The protein below binds the small molecule below.
Small molecule (SMILES): Nc1nc2c(ncn2[C@@H]2O[C@H](CO[P](=O)(O)C[P](=O)(O)OP(=O)(O)O)[C@@H](O)[C@H]2O)c(=O)[nH]1

Sequence of chain 34.B:
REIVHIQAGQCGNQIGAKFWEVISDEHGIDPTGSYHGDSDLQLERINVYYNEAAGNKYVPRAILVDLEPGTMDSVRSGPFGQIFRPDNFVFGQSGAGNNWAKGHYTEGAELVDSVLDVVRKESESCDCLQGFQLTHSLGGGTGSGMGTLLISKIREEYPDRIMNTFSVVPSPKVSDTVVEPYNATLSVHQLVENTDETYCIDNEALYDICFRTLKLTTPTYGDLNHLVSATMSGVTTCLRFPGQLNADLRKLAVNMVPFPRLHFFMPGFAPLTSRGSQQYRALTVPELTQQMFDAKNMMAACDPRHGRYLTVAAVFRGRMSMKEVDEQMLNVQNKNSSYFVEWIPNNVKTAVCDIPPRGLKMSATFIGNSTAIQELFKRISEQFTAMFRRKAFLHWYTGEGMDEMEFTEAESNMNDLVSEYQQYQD

Binding-site contacts:
Ligand atom C2 contacts residue TYR222 of chain 34.B at 3.5 Å (hydrophobic).
Ligand atom C6 contacts residue TYR222 of chain 34.B at 3.7 Å (hydrophobic).
Ligand atom O3B contacts residue GLY142 of chain 34.B at 3.5 Å (h-bond).
Ligand atom C2 contacts residue ASN226 of chain 34.B at 3.6 Å.
Ligand atom O2B contacts residue THR143 of chain 34.B at 2.7 Å (h-bond).
Ligand atom O1G contacts residue THR143 of chain 34.B at 3.4 Å.
Ligand atom PB contacts residue MG1 of chain 34.F at 3.7 Å.
Ligand atom PB contacts residue GLY10 of chain 34.B at 3.9 Å.
Ligand atom PG contacts residue GLY142 of chain 34.B at 3.9 Å.
Ligand atom N2 contacts residue ASN226 of chain 34.B at 2.9 Å (h-bond).
Ligand atom PG contacts residue MG1 of chain 34.F at 3.5 Å.
Ligand atom O2B contacts residue GLY144 of chain 34.B at 2.7 Å (h-bond).
Ligand atom C6 contacts residue GLN15 of chain 34.B at 3.6 Å.
Ligand atom O1B contacts residue GLY10 of chain 34.B at 3.7 Å.
Ligand atom O4' contacts residue SER138 of chain 34.B at 3.3 Å (h-bond).
Ligand atom N2 contacts residue ASN204 of chain 34.B at 2.6 Å (h-bond).
Ligand atom O2A contacts residue CYS12 of chain 34.B at 3.3 Å (h-bond).
Ligand atom O6 contacts residue TYR222 of chain 34.B at 3.8 Å.
Ligand atom O2A contacts residue GLN11 of chain 34.B at 3.5 Å (h-bond).
Ligand atom O1G contacts residue ALA97 of chain 34.B at 3.0 Å (h-bond).
Ligand atom PB contacts residue THR143 of chain 34.B at 3.3 Å.
Ligand atom O6 contacts residue ASN226 of chain 34.B at 3.1 Å (h-bond).
Ligand atom O3' contacts residue GLU181 of chain 34.B at 3.3 Å (salt-bridge).
Ligand atom O1B contacts residue GLN11 of chain 34.B at 3.2 Å (h-bond).
Ligand atom O6 contacts residue GLN15 of chain 34.B at 2.5 Å (h-bond).
Ligand atom N3 contacts residue ASN204 of chain 34.B at 3.0 Å (h-bond).
Ligand atom O2G contacts residue ASN99 of chain 34.B at 2.9 Å (h-bond).
Ligand atom O3B contacts residue MG1 of chain 34.F at 3.8 Å.
Ligand atom C4' contacts residue SER138 of chain 34.B at 3.2 Å.
Ligand atom N3 contacts residue VAL169 of chain 34.B at 3.8 Å.
Ligand atom C2 contacts residue ASN204 of chain 34.B at 3.4 Å.
Ligand atom O1A contacts residue GLN11 of chain 34.B at 3.1 Å.
Ligand atom O2G contacts residue GLY142 of chain 34.B at 3.0 Å (h-bond).
Ligand atom O3G contacts residue MG1 of chain 34.F at 2.5 Å.
Ligand atom N1 contacts residue ASN226 of chain 34.B at 2.7 Å (h-bond).
Ligand atom N1 contacts residue TYR222 of chain 34.B at 3.2 Å.
Ligand atom O2B contacts residue GLY10 of chain 34.B at 3.2 Å.
Ligand atom C6 contacts residue ASN226 of chain 34.B at 3.3 Å.
Ligand atom O3B contacts residue THR143 of chain 34.B at 3.1 Å (h-bond).
Ligand atom O1B contacts residue MG1 of chain 34.F at 2.4 Å.